Binding-site contacts:
Ligand atom C5 contacts residue ARG686 of chain 1.A at 3.7 Å.
Ligand atom C12 contacts residue ASP482 of chain 1.A at 3.4 Å.
Ligand atom N8 contacts residue ASP482 of chain 1.A at 2.6 Å (salt-bridge).
Ligand atom N11 contacts residue ASN502 of chain 1.A at 2.8 Å (h-bond).
Ligand atom C12 contacts residue SER436 of chain 1.A at 3.6 Å.
Ligand atom O1 contacts residue LYS609 of chain 1.A at 2.6 Å (salt-bridge).
Ligand atom C20 contacts residue PRO438 of chain 1.A at 3.6 Å (hydrophobic).
Ligand atom C7 contacts residue MET529 of chain 1.A at 3.7 Å (hydrophobic).
Ligand atom C21 contacts residue PRO438 of chain 1.A at 3.5 Å (hydrophobic).
Ligand atom N4 contacts residue MET529 of chain 1.A at 3.4 Å (h-bond).
Ligand atom N14 contacts residue PHE580 of chain 1.A at 3.4 Å.
Ligand atom O1 contacts residue GLY605 of chain 1.A at 3.4 Å (h-bond).
Ligand atom O23 contacts residue LYS609 of chain 1.A at 3.4 Å.
Ligand atom C3 contacts residue ARG686 of chain 1.A at 3.6 Å.
Ligand atom C2 contacts residue LYS609 of chain 1.A at 3.7 Å.
Ligand atom C10 contacts residue ARG686 of chain 1.A at 3.4 Å.
Ligand atom N6 contacts residue PHE580 of chain 1.A at 3.5 Å.
Ligand atom C21 contacts residue ARG610 of chain 1.A at 3.5 Å.
Ligand atom C18 contacts residue LYS609 of chain 1.A at 3.6 Å.
Ligand atom N8 contacts residue ARG686 of chain 1.A at 3.5 Å.
Ligand atom N6 contacts residue LYS609 of chain 1.A at 3.4 Å (salt-bridge).
Ligand atom C7 contacts residue ASP575 of chain 1.A at 3.1 Å.
Ligand atom N9 contacts residue ASN502 of chain 1.A at 3.0 Å (h-bond).
Ligand atom O22 contacts residue GLY579 of chain 1.A at 3.6 Å.
Ligand atom O22 contacts residue ARG610 of chain 1.A at 3.0 Å (salt-bridge).
Ligand atom C16 contacts residue LYS609 of chain 1.A at 3.7 Å.
Ligand atom N6 contacts residue ARG686 of chain 1.A at 3.4 Å (salt-bridge).
Ligand atom C5 contacts residue ASP482 of chain 1.A at 3.5 Å.
Ligand atom C19 contacts residue GLY579 of chain 1.A at 3.6 Å.
Ligand atom C12 contacts residue ARG686 of chain 1.A at 3.5 Å.
Ligand atom N11 contacts residue PHE603 of chain 1.A at 3.4 Å.
Ligand atom N9 contacts residue ILE504 of chain 1.A at 3.5 Å.
Ligand atom O23 contacts residue ARG610 of chain 1.A at 3.1 Å (salt-bridge).
Ligand atom C18 contacts residue PRO438 of chain 1.A at 3.7 Å (hydrophobic).
Ligand atom C2 contacts residue MET529 of chain 1.A at 3.7 Å (hydrophobic).
Ligand atom C17 contacts residue PHE580 of chain 1.A at 3.4 Å (hydrophobic).
Ligand atom C7 contacts residue ASN502 of chain 1.A at 3.6 Å.
Ligand atom N11 contacts residue ASP575 of chain 1.A at 2.7 Å (salt-bridge).
Ligand atom N4 contacts residue ASP575 of chain 1.A at 2.6 Å (salt-bridge).
Ligand atom C15 contacts residue LYS609 of chain 1.A at 3.7 Å.

Sequence of chain 1.A:
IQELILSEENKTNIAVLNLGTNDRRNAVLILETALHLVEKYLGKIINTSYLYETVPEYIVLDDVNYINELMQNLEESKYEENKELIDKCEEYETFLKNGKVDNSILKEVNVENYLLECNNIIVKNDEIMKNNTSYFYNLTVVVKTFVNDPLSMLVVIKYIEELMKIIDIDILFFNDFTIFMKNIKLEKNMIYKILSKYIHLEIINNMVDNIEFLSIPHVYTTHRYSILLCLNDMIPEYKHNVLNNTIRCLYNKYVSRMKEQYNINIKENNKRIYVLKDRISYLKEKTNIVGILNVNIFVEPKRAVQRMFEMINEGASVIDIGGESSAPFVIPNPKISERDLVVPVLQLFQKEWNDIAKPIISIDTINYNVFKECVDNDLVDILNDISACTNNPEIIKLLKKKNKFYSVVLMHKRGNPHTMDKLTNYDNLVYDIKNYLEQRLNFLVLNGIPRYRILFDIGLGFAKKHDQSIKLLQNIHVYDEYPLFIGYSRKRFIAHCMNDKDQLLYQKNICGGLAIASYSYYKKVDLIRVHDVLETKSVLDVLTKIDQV

This protein binds this small molecule.
Small molecule (SMILES): Nc1nc(O)c2nc(CNc3ccc(C(=O)O)cc3)cnc2n1